Sequence of chain 1.B:
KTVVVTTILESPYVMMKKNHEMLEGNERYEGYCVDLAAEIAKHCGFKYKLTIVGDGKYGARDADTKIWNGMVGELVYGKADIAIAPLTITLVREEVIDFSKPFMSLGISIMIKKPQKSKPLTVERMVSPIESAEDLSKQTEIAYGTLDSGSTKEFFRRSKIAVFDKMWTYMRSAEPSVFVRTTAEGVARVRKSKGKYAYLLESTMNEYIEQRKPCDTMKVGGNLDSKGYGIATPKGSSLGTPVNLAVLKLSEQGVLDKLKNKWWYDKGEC

Binding-site contacts:
Ligand atom OXT contacts residue ARG506 of chain 1.B at 3.8 Å.
Ligand atom OXT contacts residue TYR471 of chain 1.B at 3.2 Å.
Ligand atom CD contacts residue GLU726 of chain 1.B at 3.0 Å.
Ligand atom O contacts residue THR501 of chain 1.B at 4.0 Å.
Ligand atom CG contacts residue TYR471 of chain 1.B at 4.1 Å (hydrophobic).
Ligand atom N contacts residue TYR753 of chain 1.B at 3.5 Å.
Ligand atom C contacts residue PRO499 of chain 1.B at 3.8 Å (hydrophobic).
Ligand atom OE2 contacts residue LEU671 of chain 1.B at 4.2 Å.
Ligand atom OXT contacts residue PRO499 of chain 1.B at 2.8 Å (h-bond).
Ligand atom C contacts residue THR501 of chain 1.B at 3.6 Å.
Ligand atom CB contacts residue LEU671 of chain 1.B at 4.2 Å (hydrophobic).
Ligand atom CB contacts residue SER675 of chain 1.B at 4.2 Å.
Ligand atom OXT contacts residue THR501 of chain 1.B at 3.0 Å (h-bond).
Ligand atom N contacts residue THR501 of chain 1.B at 3.5 Å (h-bond).
Ligand atom OE2 contacts residue SER675 of chain 1.B at 3.9 Å.
Ligand atom O contacts residue TYR471 of chain 1.B at 3.8 Å.
Ligand atom CG contacts residue GLU726 of chain 1.B at 3.9 Å.
Ligand atom CA contacts residue PRO499 of chain 1.B at 4.2 Å (hydrophobic).
Ligand atom CD contacts residue LEU671 of chain 1.B at 3.9 Å (hydrophobic).
Ligand atom O contacts residue SER675 of chain 1.B at 3.2 Å (h-bond).
Ligand atom N contacts residue PRO499 of chain 1.B at 3.3 Å (h-bond).
Ligand atom OE2 contacts residue GLU726 of chain 1.B at 3.3 Å (salt-bridge).
Ligand atom CB contacts residue TYR471 of chain 1.B at 3.7 Å (hydrophobic).
Ligand atom OE1 contacts residue THR676 of chain 1.B at 3.4 Å (h-bond).
Ligand atom O contacts residue GLY674 of chain 1.B at 4.2 Å.
Ligand atom O contacts residue ARG506 of chain 1.B at 2.9 Å (salt-bridge).
Ligand atom N contacts residue GLU726 of chain 1.B at 3.8 Å.
Ligand atom OXT contacts residue LEU500 of chain 1.B at 3.3 Å.
Ligand atom CA contacts residue SER675 of chain 1.B at 3.5 Å.
Ligand atom N contacts residue TYR471 of chain 1.B at 4.2 Å.
Ligand atom CA contacts residue THR501 of chain 1.B at 3.6 Å.
Ligand atom C contacts residue SER675 of chain 1.B at 3.7 Å.
Ligand atom CG contacts residue LEU671 of chain 1.B at 3.6 Å (hydrophobic).
Ligand atom CD contacts residue THR676 of chain 1.B at 3.4 Å.
Ligand atom OE1 contacts residue LEU725 of chain 1.B at 3.9 Å.
Ligand atom C contacts residue TYR471 of chain 1.B at 3.8 Å (hydrophobic).
Ligand atom OE1 contacts residue GLU726 of chain 1.B at 2.8 Å (salt-bridge).
Ligand atom C contacts residue ARG506 of chain 1.B at 3.7 Å.
Ligand atom OE2 contacts residue THR676 of chain 1.B at 2.8 Å (h-bond).
Ligand atom N contacts residue MET729 of chain 1.B at 4.0 Å.

The small molecule below binds the protein below.
Small molecule (SMILES): N[C@@H](CCC(=O)O)C(=O)O